A small-molecule ligand and the protein it binds are described below.
Small molecule (SMILES): Nc1nc2c(ncn2[C@@H]2O[C@H](CO[P](=O)(O)O[P](=O)(O)NP(=O)(O)O)[C@@H](O)[C@H]2O)c(=O)[nH]1

Binding-site contacts:
Ligand atom O6 contacts residue ASN166 of chain 1.A at 3.1 Å (h-bond).
Ligand atom C1' contacts residue LYS167 of chain 1.A at 3.4 Å.
Ligand atom O1B contacts residue THR41 of chain 1.A at 2.2 Å (h-bond).
Ligand atom N3B contacts residue MN1 of chain 1.C at 3.3 Å.
Ligand atom C8 contacts residue ALA42 of chain 1.A at 3.5 Å (hydrophobic).
Ligand atom O1B contacts residue THR68 of chain 1.A at 3.1 Å (h-bond).
Ligand atom C6 contacts residue LYS207 of chain 1.A at 2.4 Å.
Ligand atom O1G contacts residue ILE67 of chain 1.A at 3.4 Å.
Ligand atom O3G contacts residue THR68 of chain 1.A at 2.9 Å.
Ligand atom O4' contacts residue LYS167 of chain 1.A at 3.0 Å (salt-bridge).
Ligand atom O6 contacts residue LYS207 of chain 1.A at 2.8 Å (salt-bridge).
Ligand atom N1 contacts residue LYS207 of chain 1.A at 2.3 Å (salt-bridge).
Ligand atom O2' contacts residue GLY210 of chain 1.A at 3.0 Å.
Ligand atom O2B contacts residue GLY39 of chain 1.A at 3.2 Å (h-bond).
Ligand atom O3G contacts residue ILE67 of chain 1.A at 3.6 Å (h-bond).
Ligand atom O2B contacts residue THR41 of chain 1.A at 3.4 Å (h-bond).
Ligand atom O2B contacts residue LYS40 of chain 1.A at 2.7 Å (salt-bridge).
Ligand atom N3 contacts residue LYS207 of chain 1.A at 3.2 Å (salt-bridge).
Ligand atom N2 contacts residue ASP169 of chain 1.A at 3.5 Å (salt-bridge).
Ligand atom O2G contacts residue ILE36 of chain 1.A at 2.9 Å.
Ligand atom C5 contacts residue LYS207 of chain 1.A at 2.8 Å.
Ligand atom N2 contacts residue LEU170 of chain 1.A at 2.8 Å.
Ligand atom C4 contacts residue LYS207 of chain 1.A at 3.2 Å.
Ligand atom N3 contacts residue LYS167 of chain 1.A at 3.5 Å.
Ligand atom O2' contacts residue GLY209 of chain 1.A at 3.6 Å.
Ligand atom N3B contacts residue LYS40 of chain 1.A at 3.5 Å (salt-bridge).
Ligand atom PB contacts residue MN1 of chain 1.C at 3.0 Å.
Ligand atom PG contacts residue MN1 of chain 1.C at 3.0 Å.
Ligand atom N7 contacts residue LYS207 of chain 1.A at 3.1 Å (salt-bridge).
Ligand atom O2A contacts residue ALA42 of chain 1.A at 3.1 Å (h-bond).
Ligand atom O3G contacts residue MN1 of chain 1.C at 2.2 Å.
Ligand atom O5' contacts residue ASP37 of chain 1.A at 3.6 Å.
Ligand atom C5' contacts residue ASP37 of chain 1.A at 3.6 Å.
Ligand atom O1G contacts residue MN1 of chain 1.C at 3.4 Å.
Ligand atom O6 contacts residue ALA205 of chain 1.A at 3.3 Å.
Ligand atom O1B contacts residue MN1 of chain 1.C at 1.6 Å.
Ligand atom O6 contacts residue ALA206 of chain 1.A at 2.9 Å (h-bond).
Ligand atom N3B contacts residue ASP37 of chain 1.A at 3.4 Å (salt-bridge).
Ligand atom N1 contacts residue ASP169 of chain 1.A at 3.0 Å (salt-bridge).
Ligand atom C2 contacts residue LYS207 of chain 1.A at 2.8 Å.

Sequence of chain 1.A:
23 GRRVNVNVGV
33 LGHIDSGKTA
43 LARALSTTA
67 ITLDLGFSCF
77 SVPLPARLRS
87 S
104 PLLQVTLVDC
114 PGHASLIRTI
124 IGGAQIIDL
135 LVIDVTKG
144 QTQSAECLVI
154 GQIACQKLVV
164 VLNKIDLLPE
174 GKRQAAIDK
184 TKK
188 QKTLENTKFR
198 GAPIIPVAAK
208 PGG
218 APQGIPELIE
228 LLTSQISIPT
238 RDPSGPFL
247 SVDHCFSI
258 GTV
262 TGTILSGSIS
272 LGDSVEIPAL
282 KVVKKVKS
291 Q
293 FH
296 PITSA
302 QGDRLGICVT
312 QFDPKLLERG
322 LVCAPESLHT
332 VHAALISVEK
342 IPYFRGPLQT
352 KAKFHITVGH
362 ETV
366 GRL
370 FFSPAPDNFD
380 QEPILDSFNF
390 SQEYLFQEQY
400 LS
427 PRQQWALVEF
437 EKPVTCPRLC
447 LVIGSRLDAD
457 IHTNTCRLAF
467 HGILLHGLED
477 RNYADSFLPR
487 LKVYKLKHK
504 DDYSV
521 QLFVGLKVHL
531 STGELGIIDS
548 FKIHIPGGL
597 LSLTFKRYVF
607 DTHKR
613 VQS